The small molecule below binds the protein below.
Small molecule (SMILES): CC(=O)N[C@@H]1[C@@H](O)[C@H](O)[C@@H](CO)O[C@H]1O

Sequence of chain 1.B:
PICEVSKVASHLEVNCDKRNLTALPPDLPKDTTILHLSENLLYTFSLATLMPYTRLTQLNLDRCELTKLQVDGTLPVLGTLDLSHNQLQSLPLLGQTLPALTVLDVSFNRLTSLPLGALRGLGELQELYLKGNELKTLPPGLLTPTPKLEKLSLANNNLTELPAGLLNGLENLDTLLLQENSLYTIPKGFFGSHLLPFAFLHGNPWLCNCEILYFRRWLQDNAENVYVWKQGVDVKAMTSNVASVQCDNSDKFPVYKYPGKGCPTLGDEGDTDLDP

Binding-site contacts:
Ligand atom O6 contacts residue GLU136 of chain 1.B at 4.5 Å.
Ligand atom C3 contacts residue ASN160 of chain 1.B at 3.8 Å.
Ligand atom O5 contacts residue GLU136 of chain 1.B at 4.2 Å.
Ligand atom O4 contacts residue GLU136 of chain 1.B at 4.4 Å.
Ligand atom C5 contacts residue GLU136 of chain 1.B at 4.0 Å.
Ligand atom C8 contacts residue ASN160 of chain 1.B at 3.8 Å.
Ligand atom C5 contacts residue ASN160 of chain 1.B at 3.7 Å.
Ligand atom C2 contacts residue ASN160 of chain 1.B at 2.5 Å.
Ligand atom N2 contacts residue ASN160 of chain 1.B at 2.9 Å (h-bond).
Ligand atom C4 contacts residue GLU136 of chain 1.B at 3.8 Å.
Ligand atom O5 contacts residue ASN160 of chain 1.B at 2.4 Å (h-bond).
Ligand atom C4 contacts residue ASN160 of chain 1.B at 4.2 Å.
Ligand atom C7 contacts residue ASN160 of chain 1.B at 3.8 Å.
Ligand atom C6 contacts residue GLU136 of chain 1.B at 3.5 Å.
Ligand atom C1 contacts residue ASN160 of chain 1.B at 1.4 Å.